Sequence of chain 1.A:
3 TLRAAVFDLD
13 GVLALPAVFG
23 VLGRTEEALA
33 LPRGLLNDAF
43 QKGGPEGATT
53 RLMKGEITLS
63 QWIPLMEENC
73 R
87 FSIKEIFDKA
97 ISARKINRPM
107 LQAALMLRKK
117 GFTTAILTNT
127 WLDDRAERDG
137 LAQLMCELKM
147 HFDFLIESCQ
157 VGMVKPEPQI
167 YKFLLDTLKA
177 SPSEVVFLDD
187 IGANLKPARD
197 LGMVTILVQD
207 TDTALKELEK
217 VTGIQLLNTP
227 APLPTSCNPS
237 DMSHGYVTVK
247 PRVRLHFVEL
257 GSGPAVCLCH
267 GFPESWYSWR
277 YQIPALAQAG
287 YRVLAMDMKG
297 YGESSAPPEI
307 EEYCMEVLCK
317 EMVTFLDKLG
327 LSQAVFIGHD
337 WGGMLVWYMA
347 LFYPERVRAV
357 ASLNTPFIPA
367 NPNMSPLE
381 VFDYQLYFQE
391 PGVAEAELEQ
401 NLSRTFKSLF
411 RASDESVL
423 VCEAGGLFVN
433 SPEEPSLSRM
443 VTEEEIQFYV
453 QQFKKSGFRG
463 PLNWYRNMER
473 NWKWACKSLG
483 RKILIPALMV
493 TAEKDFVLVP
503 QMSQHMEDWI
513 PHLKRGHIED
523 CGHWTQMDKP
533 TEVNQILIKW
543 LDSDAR

Binding-site contacts:
Ligand atom C6 contacts residue PHE268 of chain 1.A at 3.8 Å (hydrophobic).
Ligand atom C6 contacts residue TYR467 of chain 1.A at 3.4 Å (hydrophobic).
Ligand atom C3 contacts residue SO41 of chain 1.B at 3.9 Å.
Ligand atom C4 contacts residue VAL499 of chain 1.A at 3.7 Å (hydrophobic).
Ligand atom C14 contacts residue TYR467 of chain 1.A at 3.6 Å (hydrophobic).
Ligand atom C16 contacts residue TYR467 of chain 1.A at 3.6 Å (hydrophobic).
Ligand atom C7 contacts residue PHE268 of chain 1.A at 3.9 Å (hydrophobic).
Ligand atom C3 contacts residue TYR467 of chain 1.A at 3.8 Å (hydrophobic).
Ligand atom C10 contacts residue TYR467 of chain 1.A at 3.7 Å (hydrophobic).
Ligand atom N15 contacts residue TYR467 of chain 1.A at 3.5 Å.
Ligand atom C2 contacts residue SO41 of chain 1.B at 3.4 Å.
Ligand atom C5 contacts residue TYR467 of chain 1.A at 3.1 Å (hydrophobic).
Ligand atom O20 contacts residue TRP337 of chain 1.A at 3.7 Å.
Ligand atom C13 contacts residue TRP337 of chain 1.A at 3.8 Å (hydrophobic).
Ligand atom C10 contacts residue TRP337 of chain 1.A at 3.8 Å (hydrophobic).
Ligand atom C7 contacts residue TYR467 of chain 1.A at 3.8 Å (hydrophobic).
Ligand atom C12 contacts residue TRP337 of chain 1.A at 3.5 Å (hydrophobic).
Ligand atom C6 contacts residue SO41 of chain 1.B at 3.8 Å.
Ligand atom C11 contacts residue ASP336 of chain 1.A at 3.2 Å.
Ligand atom C19 contacts residue TRP337 of chain 1.A at 3.6 Å (hydrophobic).
Ligand atom C1 contacts residue SO41 of chain 1.B at 3.7 Å.
Ligand atom N9 contacts residue ASP336 of chain 1.A at 2.6 Å (salt-bridge).
Ligand atom N9 contacts residue TYR467 of chain 1.A at 3.5 Å (h-bond).
Ligand atom C1 contacts residue TYR384 of chain 1.A at 4.0 Å (hydrophobic).
Ligand atom F8 contacts residue PHE268 of chain 1.A at 3.3 Å.
Ligand atom C17 contacts residue GLN385 of chain 1.A at 3.3 Å.
Ligand atom C16 contacts residue PHE382 of chain 1.A at 3.8 Å (hydrophobic).
Ligand atom C6 contacts residue ASP336 of chain 1.A at 3.6 Å.
Ligand atom F8 contacts residue SO41 of chain 1.B at 3.6 Å.
Ligand atom F8 contacts residue TRP526 of chain 1.A at 3.6 Å.
Ligand atom C3 contacts residue TYR384 of chain 1.A at 3.9 Å (hydrophobic).
Ligand atom C18 contacts residue GLN385 of chain 1.A at 3.8 Å.
Ligand atom C5 contacts residue ASP336 of chain 1.A at 3.5 Å.
Ligand atom C18 contacts residue MET470 of chain 1.A at 3.8 Å (hydrophobic).
Ligand atom C7 contacts residue SO41 of chain 1.B at 3.3 Å.
Ligand atom C4 contacts residue TYR467 of chain 1.A at 3.3 Å (hydrophobic).
Ligand atom C21 contacts residue TRP337 of chain 1.A at 3.8 Å (hydrophobic).
Ligand atom C10 contacts residue ASP336 of chain 1.A at 3.4 Å.
Ligand atom C17 contacts residue MET470 of chain 1.A at 3.9 Å (hydrophobic).
Ligand atom C11 contacts residue TRP337 of chain 1.A at 3.5 Å (hydrophobic).

A small-molecule ligand and the protein it binds are described below.
Small molecule (SMILES): Cc1ccc(Nc2cc(C)c3c(O)cccc3n2)cc1F